A protein and the small-molecule ligand that binds it are described below.
Small molecule (SMILES): CC(=O)N[C@@H]1[C@@H](O)[C@H](O)[C@@H](CO)O[C@H]1O

Binding-site contacts:
Ligand atom C5 contacts residue ASN224 of chain 1.A at 3.6 Å.
Ligand atom C2 contacts residue ASN224 of chain 1.A at 2.7 Å.
Ligand atom C3 contacts residue ASN224 of chain 1.A at 3.9 Å.
Ligand atom C1 contacts residue ASN224 of chain 1.A at 1.4 Å.
Ligand atom O7 contacts residue ASN224 of chain 1.A at 3.4 Å.
Ligand atom C8 contacts residue ASN224 of chain 1.A at 4.0 Å.
Ligand atom N2 contacts residue ASN224 of chain 1.A at 3.1 Å (h-bond).
Ligand atom C7 contacts residue ASN224 of chain 1.A at 3.4 Å.
Ligand atom O5 contacts residue ASN224 of chain 1.A at 2.4 Å (h-bond).
Ligand atom C4 contacts residue ASN224 of chain 1.A at 4.3 Å.

Sequence of chain 1.A:
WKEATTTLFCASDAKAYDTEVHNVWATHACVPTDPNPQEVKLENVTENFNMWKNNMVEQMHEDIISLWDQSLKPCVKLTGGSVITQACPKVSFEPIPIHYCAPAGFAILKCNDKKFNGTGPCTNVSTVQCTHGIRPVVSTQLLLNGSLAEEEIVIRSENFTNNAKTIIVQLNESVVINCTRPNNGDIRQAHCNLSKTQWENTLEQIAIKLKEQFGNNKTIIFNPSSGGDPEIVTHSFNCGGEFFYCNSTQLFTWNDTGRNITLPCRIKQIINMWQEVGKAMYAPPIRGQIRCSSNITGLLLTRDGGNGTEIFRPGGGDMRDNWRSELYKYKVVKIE